Sequence of chain 2.A:
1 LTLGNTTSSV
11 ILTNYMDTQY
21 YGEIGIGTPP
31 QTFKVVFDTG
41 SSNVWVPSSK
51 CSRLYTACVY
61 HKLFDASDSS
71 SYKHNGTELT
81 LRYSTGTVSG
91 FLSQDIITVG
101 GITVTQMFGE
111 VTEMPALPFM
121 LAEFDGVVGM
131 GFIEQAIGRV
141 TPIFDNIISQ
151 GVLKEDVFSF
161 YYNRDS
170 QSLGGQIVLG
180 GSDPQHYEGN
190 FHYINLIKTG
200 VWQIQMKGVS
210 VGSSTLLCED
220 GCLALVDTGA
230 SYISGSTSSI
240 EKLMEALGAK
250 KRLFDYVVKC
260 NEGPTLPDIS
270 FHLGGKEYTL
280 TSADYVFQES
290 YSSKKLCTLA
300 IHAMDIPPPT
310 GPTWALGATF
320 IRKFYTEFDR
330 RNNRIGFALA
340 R

Binding-site contacts:
Ligand atom C2 contacts residue ASN75 of chain 2.A at 2.1 Å.
Ligand atom C1 contacts residue ASN75 of chain 2.A at 1.4 Å.
Ligand atom N2 contacts residue THR77 of chain 2.A at 4.1 Å.
Ligand atom N2 contacts residue ASN75 of chain 2.A at 2.8 Å (h-bond).
Ligand atom O5 contacts residue ASN75 of chain 2.A at 2.4 Å (h-bond).
Ligand atom O7 contacts residue ASN75 of chain 2.A at 3.7 Å.
Ligand atom C5 contacts residue ASN75 of chain 2.A at 3.6 Å.
Ligand atom C2 contacts residue THR77 of chain 2.A at 4.3 Å.
Ligand atom O7 contacts residue HIS74 of chain 2.A at 3.9 Å.
Ligand atom C7 contacts residue ASN75 of chain 2.A at 3.5 Å.
Ligand atom C8 contacts residue HIS74 of chain 2.A at 4.4 Å.
Ligand atom C4 contacts residue ASN75 of chain 2.A at 4.1 Å.
Ligand atom C3 contacts residue ASN75 of chain 2.A at 3.5 Å.
Ligand atom C1 contacts residue THR77 of chain 2.A at 3.8 Å.
Ligand atom C8 contacts residue ASN75 of chain 2.A at 3.3 Å.

The small molecule below binds the protein below.
Small molecule (SMILES): CC(=O)N[C@@H]1[C@@H](O)[C@H](O)[C@@H](CO)O[C@H]1O